The protein below binds the small molecule below.
Small molecule (SMILES): CN(C)c1ccc(/C=C/C(=O)SCCNC(=O)CCNC(=O)[C@H](O)C(C)(C)CO[P](=O)(O)O[P](=O)(O)OC[C@H]2O[C@@H](n3cnc4c(N)ncnc43)[C@H](O)[C@@H]2OP(=O)(O)O)cc1

Sequence of chain 1.E:
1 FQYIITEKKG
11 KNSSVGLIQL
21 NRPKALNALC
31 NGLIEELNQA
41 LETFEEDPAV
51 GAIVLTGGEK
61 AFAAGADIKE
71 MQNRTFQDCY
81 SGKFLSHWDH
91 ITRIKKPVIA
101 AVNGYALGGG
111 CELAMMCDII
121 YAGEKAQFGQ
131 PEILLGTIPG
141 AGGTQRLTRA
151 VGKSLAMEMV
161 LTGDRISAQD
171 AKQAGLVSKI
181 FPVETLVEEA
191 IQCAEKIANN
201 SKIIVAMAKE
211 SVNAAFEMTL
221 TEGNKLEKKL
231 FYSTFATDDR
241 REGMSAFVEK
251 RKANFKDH

Binding-site contacts:
Ligand atom C4' contacts residue LYS24 of chain 1.D at 3.4 Å.
Ligand atom CDA contacts residue GLY140 of chain 1.D at 3.2 Å.
Ligand atom OP1 contacts residue LEU135 of chain 1.D at 3.6 Å.
Ligand atom CP2 contacts residue ALA64 of chain 1.D at 3.7 Å (hydrophobic).
Ligand atom CD7 contacts residue GLY140 of chain 1.D at 3.5 Å.
Ligand atom N1 contacts residue ILE68 of chain 1.D at 2.9 Å (h-bond).
Ligand atom CD8 contacts residue TRP88 of chain 1.D at 3.6 Å (hydrophobic).
Ligand atom O4' contacts residue LYS24 of chain 1.D at 3.5 Å (salt-bridge).
Ligand atom C2 contacts residue ILE68 of chain 1.D at 3.5 Å (hydrophobic).
Ligand atom N6 contacts residue ALA64 of chain 1.D at 3.4 Å (h-bond).
Ligand atom CDB contacts residue LEU85 of chain 1.D at 3.2 Å (hydrophobic).
Ligand atom O31 contacts residue LYS69 of chain 1.D at 2.8 Å (salt-bridge).
Ligand atom ND1 contacts residue GLY140 of chain 1.D at 3.3 Å (h-bond).
Ligand atom N1 contacts residue ALA28 of chain 1.D at 3.7 Å.
Ligand atom O2' contacts residue LYS69 of chain 1.D at 3.4 Å (salt-bridge).
Ligand atom CP3 contacts residue ALA64 of chain 1.D at 3.5 Å (hydrophobic).
Ligand atom NP1 contacts residue ALA64 of chain 1.D at 2.7 Å (h-bond).
Ligand atom N1 contacts residue ALA66 of chain 1.D at 3.3 Å (h-bond).
Ligand atom CP4 contacts residue ALA64 of chain 1.D at 3.3 Å (hydrophobic).
Ligand atom C6 contacts residue ALA66 of chain 1.D at 3.5 Å (hydrophobic).
Ligand atom OD1 contacts residue GLY65 of chain 1.D at 3.4 Å.
Ligand atom CD9 contacts residue TRP88 of chain 1.D at 3.7 Å (hydrophobic).
Ligand atom O21 contacts residue LYS60 of chain 1.D at 3.6 Å.
Ligand atom OP1 contacts residue PRO131 of chain 1.D at 3.5 Å.
Ligand atom C6 contacts residue ILE68 of chain 1.D at 3.7 Å (hydrophobic).
Ligand atom N1 contacts residue ASP67 of chain 1.D at 3.5 Å.
Ligand atom CD1 contacts residue ALA66 of chain 1.D at 3.6 Å (hydrophobic).
Ligand atom CD6 contacts residue PHE231 of chain 1.E at 3.5 Å (hydrophobic).
Ligand atom N6 contacts residue ALA66 of chain 1.D at 3.0 Å (h-bond).
Ligand atom CP3 contacts residue PRO131 of chain 1.D at 3.6 Å (hydrophobic).
Ligand atom N7 contacts residue ALA64 of chain 1.D at 3.5 Å.
Ligand atom OD1 contacts residue ALA66 of chain 1.D at 2.8 Å (h-bond).
Ligand atom CP9 contacts residue LEU26 of chain 1.D at 3.5 Å (hydrophobic).
Ligand atom C2 contacts residue ASP67 of chain 1.D at 3.4 Å.
Ligand atom O32 contacts residue LYS250 of chain 1.E at 2.8 Å (salt-bridge).
Ligand atom N6 contacts residue ILE68 of chain 1.D at 3.4 Å.
Ligand atom CD6 contacts residue LEU85 of chain 1.D at 3.6 Å (hydrophobic).
Ligand atom OD1 contacts residue GLY109 of chain 1.D at 2.9 Å (h-bond).
Ligand atom CD3 contacts residue ALA66 of chain 1.D at 3.5 Å (hydrophobic).
Ligand atom O4' contacts residue ALA25 of chain 1.D at 3.5 Å.

Sequence of chain 1.D:
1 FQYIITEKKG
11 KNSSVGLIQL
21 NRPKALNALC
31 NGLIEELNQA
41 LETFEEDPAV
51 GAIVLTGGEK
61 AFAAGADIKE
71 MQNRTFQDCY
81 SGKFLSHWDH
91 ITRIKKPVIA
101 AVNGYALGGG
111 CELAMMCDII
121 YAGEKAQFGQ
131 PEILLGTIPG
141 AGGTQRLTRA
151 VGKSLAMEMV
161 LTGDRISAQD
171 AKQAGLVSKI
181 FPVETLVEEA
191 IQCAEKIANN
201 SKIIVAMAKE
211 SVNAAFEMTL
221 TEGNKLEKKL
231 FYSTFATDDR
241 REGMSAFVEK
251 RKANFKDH